Sequence of chain 1.A:
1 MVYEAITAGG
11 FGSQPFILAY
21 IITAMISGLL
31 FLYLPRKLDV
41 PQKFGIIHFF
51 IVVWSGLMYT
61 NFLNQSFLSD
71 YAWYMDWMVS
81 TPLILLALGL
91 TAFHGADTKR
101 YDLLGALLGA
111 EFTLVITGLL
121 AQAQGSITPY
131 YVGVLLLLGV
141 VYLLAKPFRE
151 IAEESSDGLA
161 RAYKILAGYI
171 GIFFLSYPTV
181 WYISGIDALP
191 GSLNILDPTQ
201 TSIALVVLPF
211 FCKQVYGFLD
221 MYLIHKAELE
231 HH

Binding-site contacts:
Ligand atom OAJ contacts residue GLN200 of chain 1.A at 3.6 Å (h-bond).
Ligand atom CAP contacts residue VAL207 of chain 1.A at 4.2 Å (hydrophobic).
Ligand atom OAD contacts residue GLN200 of chain 1.A at 3.6 Å.
Ligand atom CAO contacts residue VAL207 of chain 1.A at 3.6 Å (hydrophobic).
Ligand atom CAH contacts residue ALA204 of chain 1.A at 4.3 Å (hydrophobic).
Ligand atom OAB contacts residue LEU196 of chain 1.A at 3.6 Å.
Ligand atom CAN contacts residue VAL207 of chain 1.A at 3.9 Å (hydrophobic).
Ligand atom CAG contacts residue GLN200 of chain 1.A at 4.4 Å.
Ligand atom CAM contacts residue VAL207 of chain 1.A at 3.6 Å (hydrophobic).
Ligand atom CAA contacts residue LEU196 of chain 1.A at 4.3 Å (hydrophobic).
Ligand atom CAI contacts residue ILE195 of chain 1.A at 3.7 Å (hydrophobic).
Ligand atom OAJ contacts residue LEU196 of chain 1.A at 3.5 Å.
Ligand atom CAH contacts residue GLN200 of chain 1.A at 4.1 Å.
Ligand atom CAA contacts residue GLN200 of chain 1.A at 4.1 Å.
Ligand atom OAJ contacts residue ILE195 of chain 1.A at 3.9 Å.
Ligand atom CAC contacts residue LEU196 of chain 1.A at 4.4 Å (hydrophobic).
Ligand atom CAM contacts residue ALA204 of chain 1.A at 4.0 Å (hydrophobic).
Ligand atom CAF contacts residue GLN200 of chain 1.A at 4.4 Å.
Ligand atom OAL contacts residue ILE195 of chain 1.A at 4.2 Å.

This protein binds this small molecule.
Small molecule (SMILES): CCCCCCCC/C=C/C(=O)OC[C@@H](O)CO